Binding-site contacts:
Ligand atom C7 contacts residue GLN134 of chain 1.A at 4.3 Å.
Ligand atom C7 contacts residue GLU203 of chain 1.A at 3.6 Å.
Ligand atom C6 contacts residue GLN134 of chain 1.A at 3.4 Å.
Ligand atom C7 contacts residue CYS204 of chain 1.A at 4.3 Å (hydrophobic).
Ligand atom C1 contacts residue PRO136 of chain 1.A at 4.0 Å (hydrophobic).
Ligand atom HG contacts residue PRO136 of chain 1.A at 4.0 Å.
Ligand atom C5 contacts residue ARG26 of chain 1.A at 4.4 Å.
Ligand atom HG contacts residue GLN135 of chain 1.A at 2.8 Å.
Ligand atom HG contacts residue VAL133 of chain 1.A at 3.9 Å.
Ligand atom HG contacts residue GLN134 of chain 1.A at 4.1 Å.
Ligand atom C6 contacts residue GLN135 of chain 1.A at 3.8 Å.
Ligand atom HG contacts residue CYS204 of chain 1.A at 2.2 Å.
Ligand atom C6 contacts residue PRO136 of chain 1.A at 3.8 Å (hydrophobic).
Ligand atom O2 contacts residue PRO136 of chain 1.A at 4.5 Å.
Ligand atom C5 contacts residue PRO136 of chain 1.A at 3.5 Å (hydrophobic).
Ligand atom C5 contacts residue GLU203 of chain 1.A at 3.0 Å.
Ligand atom C3 contacts residue PRO136 of chain 1.A at 3.5 Å (hydrophobic).
Ligand atom C7 contacts residue GLN135 of chain 1.A at 3.5 Å.
Ligand atom HG contacts residue GLU203 of chain 1.A at 3.2 Å.
Ligand atom C5 contacts residue GLN135 of chain 1.A at 4.3 Å.
Ligand atom C4 contacts residue GLN134 of chain 1.A at 4.1 Å.
Ligand atom C7 contacts residue PRO136 of chain 1.A at 3.5 Å (hydrophobic).
Ligand atom C2 contacts residue PRO136 of chain 1.A at 3.5 Å (hydrophobic).
Ligand atom C3 contacts residue GLU203 of chain 1.A at 4.2 Å.
Ligand atom C4 contacts residue PRO136 of chain 1.A at 3.7 Å (hydrophobic).

This small molecule binds to this protein.
Small molecule (SMILES): O=C(O)c1ccc([Hg]O)cc1

Sequence of chain 1.A:
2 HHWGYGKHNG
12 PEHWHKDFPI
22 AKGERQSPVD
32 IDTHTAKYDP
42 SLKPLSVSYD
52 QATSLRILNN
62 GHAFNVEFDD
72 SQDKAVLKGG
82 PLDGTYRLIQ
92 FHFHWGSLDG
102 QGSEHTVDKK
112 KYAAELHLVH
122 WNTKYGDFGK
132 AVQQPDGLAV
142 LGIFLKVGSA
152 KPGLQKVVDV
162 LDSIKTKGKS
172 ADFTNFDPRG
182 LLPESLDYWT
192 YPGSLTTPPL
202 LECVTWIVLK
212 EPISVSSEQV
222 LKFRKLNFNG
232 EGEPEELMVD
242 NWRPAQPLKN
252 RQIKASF